Sequence of chain 1.A:
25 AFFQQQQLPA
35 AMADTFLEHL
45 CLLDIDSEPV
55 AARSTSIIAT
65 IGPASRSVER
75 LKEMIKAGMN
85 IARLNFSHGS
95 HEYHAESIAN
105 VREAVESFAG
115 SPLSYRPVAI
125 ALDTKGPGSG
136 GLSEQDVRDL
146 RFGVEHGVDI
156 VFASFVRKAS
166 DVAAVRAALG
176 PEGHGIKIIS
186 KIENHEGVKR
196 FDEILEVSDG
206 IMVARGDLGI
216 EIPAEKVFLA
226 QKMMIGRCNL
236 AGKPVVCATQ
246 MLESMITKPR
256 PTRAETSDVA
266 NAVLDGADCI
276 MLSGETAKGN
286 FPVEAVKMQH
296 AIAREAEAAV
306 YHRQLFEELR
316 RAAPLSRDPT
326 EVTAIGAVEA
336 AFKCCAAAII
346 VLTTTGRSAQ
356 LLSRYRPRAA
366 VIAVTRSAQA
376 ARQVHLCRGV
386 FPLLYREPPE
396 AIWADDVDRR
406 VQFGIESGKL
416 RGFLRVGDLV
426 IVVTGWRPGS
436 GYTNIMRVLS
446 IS

The protein below binds the small molecule below.
Small molecule (SMILES): O=P(O)(O)OC[C@H]1O[C@](O)(COP(=O)(O)O)[C@@H](O)[C@@H]1O

Binding-site contacts:
Ligand atom P2 contacts residue THR348 of chain 1.A at 3.5 Å.
Ligand atom O5P contacts residue THR349 of chain 1.A at 3.4 Å (h-bond).
Ligand atom O1P contacts residue GLY434 of chain 1.A at 3.0 Å (h-bond).
Ligand atom O5P contacts residue SER435 of chain 1.A at 3.1 Å.
Ligand atom O4 contacts residue GLY434 of chain 1.A at 2.6 Å (h-bond).
Ligand atom O4 contacts residue TYR437 of chain 1.A at 2.9 Å (h-bond).
Ligand atom O4P contacts residue SER435 of chain 1.A at 3.7 Å.
Ligand atom O2P contacts residue ARG405 of chain 1.A at 2.4 Å (salt-bridge).
Ligand atom O1 contacts residue GLY434 of chain 1.A at 3.8 Å.
Ligand atom O6 contacts residue THR348 of chain 1.A at 3.5 Å.
Ligand atom P1 contacts residue ARG405 of chain 1.A at 3.5 Å.
Ligand atom O3P contacts residue PRO433 of chain 1.A at 3.4 Å.
Ligand atom O3 contacts residue ARG432 of chain 1.A at 2.5 Å (salt-bridge).
Ligand atom P2 contacts residue SER353 of chain 1.A at 3.6 Å.
Ligand atom C6 contacts residue THR438 of chain 1.A at 3.6 Å.
Ligand atom O3P contacts residue TRP398 of chain 1.A at 2.8 Å (h-bond).
Ligand atom O6P contacts residue THR348 of chain 1.A at 2.5 Å (h-bond).
Ligand atom C4 contacts residue GLY434 of chain 1.A at 3.5 Å.
Ligand atom O4 contacts residue GLY436 of chain 1.A at 3.4 Å (h-bond).
Ligand atom O4P contacts residue SER353 of chain 1.A at 3.6 Å (h-bond).
Ligand atom C1 contacts residue ARG405 of chain 1.A at 3.8 Å.
Ligand atom C6 contacts residue SER353 of chain 1.A at 3.7 Å.
Ligand atom O5P contacts residue THR350 of chain 1.A at 2.7 Å (h-bond).
Ligand atom O5 contacts residue LEU347 of chain 1.A at 3.4 Å (h-bond).
Ligand atom O3P contacts residue ARG405 of chain 1.A at 3.2 Å (salt-bridge).
Ligand atom C6 contacts residue LEU347 of chain 1.A at 3.2 Å (hydrophobic).
Ligand atom O6P contacts residue ARG352 of chain 1.A at 3.7 Å.
Ligand atom O6 contacts residue THR349 of chain 1.A at 3.0 Å (h-bond).
Ligand atom O6P contacts residue SER353 of chain 1.A at 2.8 Å (h-bond).
Ligand atom O4 contacts residue SER435 of chain 1.A at 3.7 Å.
Ligand atom O2 contacts residue GLY430 of chain 1.A at 3.1 Å (h-bond).
Ligand atom O1P contacts residue PRO433 of chain 1.A at 3.7 Å.
Ligand atom P2 contacts residue THR349 of chain 1.A at 3.6 Å.
Ligand atom O3 contacts residue GLY430 of chain 1.A at 3.4 Å.
Ligand atom C3 contacts residue ARG432 of chain 1.A at 3.4 Å.
Ligand atom O4P contacts residue GLY436 of chain 1.A at 2.9 Å (h-bond).
Ligand atom C6 contacts residue THR348 of chain 1.A at 3.7 Å.
Ligand atom C3 contacts residue GLY434 of chain 1.A at 3.5 Å.
Ligand atom O1 contacts residue PRO433 of chain 1.A at 3.6 Å.
Ligand atom O4 contacts residue THR438 of chain 1.A at 3.7 Å.